Sequence of chain 10.E:
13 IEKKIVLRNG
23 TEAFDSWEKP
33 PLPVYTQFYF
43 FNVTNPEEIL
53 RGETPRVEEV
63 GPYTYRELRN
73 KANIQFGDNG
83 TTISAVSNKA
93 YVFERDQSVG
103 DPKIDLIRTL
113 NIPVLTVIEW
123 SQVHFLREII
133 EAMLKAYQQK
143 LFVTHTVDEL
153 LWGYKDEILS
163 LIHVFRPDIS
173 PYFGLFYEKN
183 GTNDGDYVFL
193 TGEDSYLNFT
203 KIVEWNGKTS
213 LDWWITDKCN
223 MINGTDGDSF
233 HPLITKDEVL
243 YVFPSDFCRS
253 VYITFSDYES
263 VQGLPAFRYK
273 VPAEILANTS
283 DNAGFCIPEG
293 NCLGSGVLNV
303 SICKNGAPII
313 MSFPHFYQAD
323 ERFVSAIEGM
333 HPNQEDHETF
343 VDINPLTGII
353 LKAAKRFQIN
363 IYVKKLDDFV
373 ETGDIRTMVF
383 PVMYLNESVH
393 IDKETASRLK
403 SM

The protein below binds the small molecule below.
Small molecule (SMILES): CC(=O)N[C@H]1[C@H](O[C@H]2[C@H](O)[C@@H](NC(C)=O)CO[C@@H]2CO)O[C@H](CO)[C@@H](O)[C@@H]1O

Binding-site contacts:
Ligand atom C8 contacts residue TYR93 of chain 10.E at 4.4 Å (hydrophobic).
Ligand atom N2 contacts residue ASN182 of chain 10.E at 2.9 Å (h-bond).
Ligand atom O5 contacts residue ASN182 of chain 10.E at 2.4 Å (h-bond).
Ligand atom C1 contacts residue TYR93 of chain 10.E at 3.8 Å (hydrophobic).
Ligand atom C2 contacts residue TYR93 of chain 10.E at 3.8 Å (hydrophobic).
Ligand atom O7 contacts residue TRP154 of chain 10.E at 4.5 Å.
Ligand atom O7 contacts residue LEU70 of chain 10.E at 3.7 Å.
Ligand atom C8 contacts residue TRP154 of chain 10.E at 3.6 Å (hydrophobic).
Ligand atom C1 contacts residue ASN182 of chain 10.E at 1.4 Å.
Ligand atom C3 contacts residue TYR93 of chain 10.E at 3.8 Å (hydrophobic).
Ligand atom O3 contacts residue VAL94 of chain 10.E at 4.5 Å.
Ligand atom C7 contacts residue TYR93 of chain 10.E at 4.3 Å (hydrophobic).
Ligand atom C4 contacts residue ASN182 of chain 10.E at 4.3 Å.
Ligand atom O7 contacts residue ASN182 of chain 10.E at 2.9 Å (h-bond).
Ligand atom C7 contacts residue TRP154 of chain 10.E at 4.5 Å (hydrophobic).
Ligand atom C8 contacts residue ASN182 of chain 10.E at 4.3 Å.
Ligand atom N2 contacts residue TYR93 of chain 10.E at 3.3 Å (h-bond).
Ligand atom C5 contacts residue ASN182 of chain 10.E at 3.6 Å.
Ligand atom C2 contacts residue VAL94 of chain 10.E at 4.3 Å (hydrophobic).
Ligand atom O4 contacts residue VAL94 of chain 10.E at 3.7 Å.
Ligand atom C2 contacts residue ASN182 of chain 10.E at 2.5 Å.
Ligand atom C8 contacts residue ASP150 of chain 10.E at 4.3 Å.
Ligand atom C7 contacts residue ASN182 of chain 10.E at 3.1 Å.
Ligand atom C3 contacts residue VAL94 of chain 10.E at 4.4 Å (hydrophobic).
Ligand atom O7 contacts residue VAL94 of chain 10.E at 3.5 Å.
Ligand atom C3 contacts residue ASN182 of chain 10.E at 3.8 Å.